This small molecule binds to this protein.
Small molecule (SMILES): CC(=O)N[C@H]1[C@H](O[C@H]2[C@H](O)[C@@H](NC(C)=O)CO[C@@H]2CO)O[C@H](CO)[C@@H](O)[C@@H]1O

Binding-site contacts:
Ligand atom O5 contacts residue ASN1074 of chain 1.A at 2.3 Å (h-bond).
Ligand atom C3 contacts residue ALA706 of chain 1.A at 4.2 Å (hydrophobic).
Ligand atom C5 contacts residue ALA706 of chain 1.A at 3.8 Å (hydrophobic).
Ligand atom C3 contacts residue ASN1074 of chain 1.A at 3.8 Å.
Ligand atom C8 contacts residue GLU1072 of chain 1.A at 3.7 Å.
Ligand atom C1 contacts residue ASN1074 of chain 1.A at 1.4 Å.
Ligand atom N2 contacts residue ALA706 of chain 1.A at 4.1 Å.
Ligand atom C4 contacts residue ALA706 of chain 1.A at 4.0 Å (hydrophobic).
Ligand atom C7 contacts residue ASN1074 of chain 1.A at 3.8 Å.
Ligand atom N2 contacts residue ASN1074 of chain 1.A at 3.0 Å (h-bond).
Ligand atom O7 contacts residue ALA706 of chain 1.A at 4.3 Å.
Ligand atom O4 contacts residue ALA706 of chain 1.A at 3.5 Å.
Ligand atom C5 contacts residue ASN1074 of chain 1.A at 3.6 Å.
Ligand atom C4 contacts residue ASN1074 of chain 1.A at 4.2 Å.
Ligand atom C7 contacts residue ALA706 of chain 1.A at 4.4 Å (hydrophobic).
Ligand atom C2 contacts residue ASN1074 of chain 1.A at 2.5 Å.
Ligand atom C8 contacts residue ASN1074 of chain 1.A at 4.4 Å.
Ligand atom O7 contacts residue ASN1074 of chain 1.A at 4.1 Å.

Sequence of chain 1.A:
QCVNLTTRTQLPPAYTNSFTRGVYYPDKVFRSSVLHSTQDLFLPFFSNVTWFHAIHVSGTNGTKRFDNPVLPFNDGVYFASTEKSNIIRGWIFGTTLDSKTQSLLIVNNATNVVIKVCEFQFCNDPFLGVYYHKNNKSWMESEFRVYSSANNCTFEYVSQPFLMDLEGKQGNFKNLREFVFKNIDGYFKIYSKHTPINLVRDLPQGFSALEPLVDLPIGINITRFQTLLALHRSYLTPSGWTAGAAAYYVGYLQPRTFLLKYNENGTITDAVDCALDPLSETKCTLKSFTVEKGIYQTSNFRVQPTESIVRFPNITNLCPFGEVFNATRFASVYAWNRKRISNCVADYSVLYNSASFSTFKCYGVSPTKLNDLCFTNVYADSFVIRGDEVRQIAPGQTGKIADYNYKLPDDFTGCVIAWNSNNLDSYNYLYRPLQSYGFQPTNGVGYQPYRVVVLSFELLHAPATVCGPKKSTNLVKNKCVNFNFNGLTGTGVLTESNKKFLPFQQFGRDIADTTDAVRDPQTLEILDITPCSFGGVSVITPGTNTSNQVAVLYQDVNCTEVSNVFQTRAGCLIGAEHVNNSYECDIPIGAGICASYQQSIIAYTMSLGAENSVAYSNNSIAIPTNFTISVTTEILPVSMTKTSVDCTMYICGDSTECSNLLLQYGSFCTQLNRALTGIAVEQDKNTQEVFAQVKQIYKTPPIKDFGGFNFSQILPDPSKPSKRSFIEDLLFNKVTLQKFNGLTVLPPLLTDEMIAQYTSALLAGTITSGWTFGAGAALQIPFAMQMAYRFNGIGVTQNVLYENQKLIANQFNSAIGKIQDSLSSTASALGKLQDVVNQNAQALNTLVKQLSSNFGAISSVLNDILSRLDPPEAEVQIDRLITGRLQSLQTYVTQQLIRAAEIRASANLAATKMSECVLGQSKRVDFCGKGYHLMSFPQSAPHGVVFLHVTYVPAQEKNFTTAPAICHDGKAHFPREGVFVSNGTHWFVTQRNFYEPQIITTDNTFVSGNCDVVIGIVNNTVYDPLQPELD